Sequence of chain 59.E:
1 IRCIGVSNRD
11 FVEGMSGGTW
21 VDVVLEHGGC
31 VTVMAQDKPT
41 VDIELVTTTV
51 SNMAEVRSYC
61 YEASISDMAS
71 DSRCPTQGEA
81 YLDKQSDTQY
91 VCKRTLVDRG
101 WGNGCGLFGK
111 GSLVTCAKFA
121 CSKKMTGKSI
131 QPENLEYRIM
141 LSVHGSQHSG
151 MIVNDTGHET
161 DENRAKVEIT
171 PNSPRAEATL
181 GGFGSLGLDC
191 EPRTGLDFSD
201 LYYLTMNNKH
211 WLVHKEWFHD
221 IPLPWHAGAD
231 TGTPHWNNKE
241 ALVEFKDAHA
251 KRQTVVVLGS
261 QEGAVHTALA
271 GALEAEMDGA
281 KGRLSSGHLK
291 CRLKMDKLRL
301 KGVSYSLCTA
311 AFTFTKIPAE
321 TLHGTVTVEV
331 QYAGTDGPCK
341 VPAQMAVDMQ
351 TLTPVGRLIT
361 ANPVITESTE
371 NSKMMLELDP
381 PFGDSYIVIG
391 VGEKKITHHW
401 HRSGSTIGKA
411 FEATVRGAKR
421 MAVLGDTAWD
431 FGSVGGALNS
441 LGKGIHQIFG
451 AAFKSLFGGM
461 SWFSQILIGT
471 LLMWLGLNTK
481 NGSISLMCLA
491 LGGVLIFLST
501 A

Binding-site contacts:
Ligand atom C8 contacts residue ASN154 of chain 59.E at 4.5 Å.
Ligand atom C1 contacts residue THR156 of chain 59.E at 3.6 Å.
Ligand atom O5 contacts residue ASN154 of chain 59.E at 3.8 Å.
Ligand atom O7 contacts residue THR156 of chain 59.E at 4.5 Å.
Ligand atom C7 contacts residue THR156 of chain 59.E at 3.6 Å.
Ligand atom C2 contacts residue ASN154 of chain 59.E at 4.1 Å.
Ligand atom C8 contacts residue THR156 of chain 59.E at 3.7 Å.
Ligand atom C7 contacts residue ASN154 of chain 59.E at 3.7 Å.
Ligand atom N2 contacts residue ASN154 of chain 59.E at 4.0 Å.
Ligand atom O5 contacts residue MET151 of chain 59.E at 4.2 Å.
Ligand atom N2 contacts residue THR156 of chain 59.E at 3.2 Å.
Ligand atom O7 contacts residue ASN154 of chain 59.E at 3.2 Å (h-bond).
Ligand atom C2 contacts residue THR156 of chain 59.E at 3.9 Å.
Ligand atom O6 contacts residue MET151 of chain 59.E at 3.5 Å.
Ligand atom C3 contacts residue THR156 of chain 59.E at 4.4 Å.
Ligand atom C1 contacts residue ASN154 of chain 59.E at 3.1 Å.

The protein below binds the small molecule below.
Small molecule (SMILES): CC(=O)N[C@H]1[C@H](O[C@H]2[C@H](O)[C@@H](NC(C)=O)CO[C@@H]2CO)O[C@H](CO)[C@@H](O)[C@@H]1O